A protein and the small-molecule ligand that binds it are described below.
Small molecule (SMILES): O=P(O)(O)OC[C@@H]1O[C@H](COP(=O)(O)O)[C@@H](O)[C@@H]1O

Binding-site contacts:
Ligand atom O2P contacts residue ASP121 of chain 1.B at 3.6 Å.
Ligand atom C5 contacts residue LYS274 of chain 1.B at 3.8 Å.
Ligand atom O5P contacts residue TYR215 of chain 1.B at 2.5 Å (h-bond).
Ligand atom O1 contacts residue GLY122 of chain 1.B at 2.7 Å.
Ligand atom O6 contacts residue LYS274 of chain 1.B at 3.2 Å (salt-bridge).
Ligand atom O2P contacts residue SER123 of chain 1.B at 3.7 Å.
Ligand atom P1 contacts residue MG1 of chain 1.E at 3.6 Å.
Ligand atom C4 contacts residue SER247 of chain 1.B at 3.9 Å.
Ligand atom C1 contacts residue GLY122 of chain 1.B at 3.8 Å.
Ligand atom C4 contacts residue GLY246 of chain 1.B at 3.4 Å.
Ligand atom O1P contacts residue GLY122 of chain 1.B at 3.9 Å.
Ligand atom P2 contacts residue ARG243 of chain 1.A at 3.9 Å.
Ligand atom O3 contacts residue ASP121 of chain 1.B at 2.8 Å (salt-bridge).
Ligand atom O4 contacts residue SER247 of chain 1.B at 3.5 Å.
Ligand atom O6P contacts residue TYR244 of chain 1.B at 2.9 Å (h-bond).
Ligand atom C3 contacts residue ASP121 of chain 1.B at 3.7 Å.
Ligand atom O6P contacts residue ASN212 of chain 1.B at 3.0 Å (h-bond).
Ligand atom O6P contacts residue ARG243 of chain 1.A at 3.5 Å (salt-bridge).
Ligand atom C2 contacts residue LYS274 of chain 1.B at 3.7 Å.
Ligand atom O3 contacts residue SER247 of chain 1.B at 3.9 Å.
Ligand atom O5P contacts residue ASN212 of chain 1.B at 3.7 Å.
Ligand atom C6 contacts residue GLY246 of chain 1.B at 3.8 Å.
Ligand atom O1P contacts residue GLU280 of chain 1.B at 3.9 Å.
Ligand atom P2 contacts residue ASN212 of chain 1.B at 3.5 Å.
Ligand atom O3 contacts residue MET248 of chain 1.B at 3.5 Å (h-bond).
Ligand atom O2P contacts residue MG1 of chain 1.E at 3.8 Å.
Ligand atom O5 contacts residue LYS274 of chain 1.B at 2.8 Å (salt-bridge).
Ligand atom C4 contacts residue MET248 of chain 1.B at 3.6 Å (hydrophobic).
Ligand atom P2 contacts residue TYR215 of chain 1.B at 3.8 Å.
Ligand atom O4P contacts residue ARG243 of chain 1.A at 2.7 Å (salt-bridge).
Ligand atom O5P contacts residue TYR264 of chain 1.B at 3.3 Å (h-bond).
Ligand atom O4P contacts residue ASN212 of chain 1.B at 3.6 Å (h-bond).
Ligand atom O3 contacts residue GLY122 of chain 1.B at 3.7 Å.
Ligand atom O1P contacts residue MG1 of chain 1.E at 2.6 Å.
Ligand atom P1 contacts residue GLY122 of chain 1.B at 3.2 Å.
Ligand atom O1P contacts residue ASP121 of chain 1.B at 2.8 Å (salt-bridge).
Ligand atom O2P contacts residue GLY122 of chain 1.B at 2.6 Å (h-bond).
Ligand atom P1 contacts residue ASP121 of chain 1.B at 3.5 Å.
Ligand atom O4 contacts residue MET248 of chain 1.B at 2.9 Å (h-bond).
Ligand atom O1 contacts residue ASP121 of chain 1.B at 3.7 Å.

Sequence of chain 1.B:
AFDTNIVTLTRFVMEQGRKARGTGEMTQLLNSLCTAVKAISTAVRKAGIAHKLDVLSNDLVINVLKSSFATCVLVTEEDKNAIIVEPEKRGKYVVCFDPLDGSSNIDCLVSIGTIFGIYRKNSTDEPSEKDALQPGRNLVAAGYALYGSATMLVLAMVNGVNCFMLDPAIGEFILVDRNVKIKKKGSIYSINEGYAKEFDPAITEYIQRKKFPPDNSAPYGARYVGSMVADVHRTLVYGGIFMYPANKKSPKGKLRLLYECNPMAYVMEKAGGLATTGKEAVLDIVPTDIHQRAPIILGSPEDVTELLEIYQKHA

Sequence of chain 1.A:
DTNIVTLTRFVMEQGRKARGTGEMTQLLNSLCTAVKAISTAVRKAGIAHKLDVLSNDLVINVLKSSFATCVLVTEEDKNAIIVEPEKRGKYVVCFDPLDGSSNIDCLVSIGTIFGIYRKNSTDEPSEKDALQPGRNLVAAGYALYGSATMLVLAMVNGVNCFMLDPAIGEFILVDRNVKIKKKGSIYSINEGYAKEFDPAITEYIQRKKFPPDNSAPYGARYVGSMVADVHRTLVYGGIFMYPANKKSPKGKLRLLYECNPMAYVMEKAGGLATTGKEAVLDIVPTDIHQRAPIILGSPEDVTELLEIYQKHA